Sequence of chain 1.A:
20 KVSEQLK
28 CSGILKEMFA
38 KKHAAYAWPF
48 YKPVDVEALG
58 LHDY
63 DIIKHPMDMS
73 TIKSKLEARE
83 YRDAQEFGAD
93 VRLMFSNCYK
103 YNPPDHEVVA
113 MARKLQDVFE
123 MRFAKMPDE

Binding-site contacts:
Ligand atom C22 contacts residue PRO46 of chain 1.A at 3.6 Å (hydrophobic).
Ligand atom C11 contacts residue LEU56 of chain 1.A at 3.5 Å (hydrophobic).
Ligand atom C7 contacts residue LEU56 of chain 1.A at 3.7 Å (hydrophobic).
Ligand atom C18 contacts residue MET113 of chain 1.A at 3.9 Å (hydrophobic).
Ligand atom O contacts residue VAL110 of chain 1.A at 3.6 Å.
Ligand atom C5 contacts residue VAL110 of chain 1.A at 4.0 Å (hydrophobic).
Ligand atom O contacts residue ASN104 of chain 1.A at 3.9 Å.
Ligand atom N4 contacts residue LEU56 of chain 1.A at 3.8 Å.
Ligand atom C18 contacts residue VAL110 of chain 1.A at 3.8 Å (hydrophobic).
Ligand atom C16 contacts residue TRP45 of chain 1.A at 3.0 Å (hydrophobic).
Ligand atom C11 contacts residue TRP45 of chain 1.A at 3.7 Å (hydrophobic).
Ligand atom C contacts residue PRO46 of chain 1.A at 3.5 Å (hydrophobic).
Ligand atom C24 contacts residue ASN104 of chain 1.A at 3.7 Å.
Ligand atom C contacts residue VAL110 of chain 1.A at 3.9 Å (hydrophobic).
Ligand atom C13 contacts residue HIS108 of chain 1.A at 3.7 Å.
Ligand atom N5 contacts residue TRP45 of chain 1.A at 3.5 Å.
Ligand atom C20 contacts residue TRP45 of chain 1.A at 3.5 Å (hydrophobic).
Ligand atom N1 contacts residue LEU56 of chain 1.A at 4.0 Å.
Ligand atom C10 contacts residue LEU56 of chain 1.A at 3.7 Å (hydrophobic).
Ligand atom C23 contacts residue ASN104 of chain 1.A at 3.5 Å.
Ligand atom N4 contacts residue TRP45 of chain 1.A at 3.7 Å.
Ligand atom C17 contacts residue MET113 of chain 1.A at 3.9 Å (hydrophobic).
Ligand atom C17 contacts residue TRP45 of chain 1.A at 3.6 Å (hydrophobic).
Ligand atom C8 contacts residue LEU56 of chain 1.A at 3.7 Å (hydrophobic).
Ligand atom C19 contacts residue HIS108 of chain 1.A at 3.4 Å.
Ligand atom C1 contacts residue VAL110 of chain 1.A at 3.9 Å (hydrophobic).
Ligand atom C10 contacts residue TRP45 of chain 1.A at 3.7 Å (hydrophobic).
Ligand atom C5 contacts residue ASN104 of chain 1.A at 3.9 Å.
Ligand atom C24 contacts residue LEU58 of chain 1.A at 3.7 Å (hydrophobic).
Ligand atom C5 contacts residue HIS108 of chain 1.A at 3.6 Å.
Ligand atom N6 contacts residue CYS100 of chain 1.A at 3.9 Å.
Ligand atom O1 contacts residue ASN104 of chain 1.A at 3.8 Å.
Ligand atom C contacts residue PHE47 of chain 1.A at 3.2 Å (hydrophobic).
Ligand atom O1 contacts residue CYS100 of chain 1.A at 3.5 Å.
Ligand atom N contacts residue PRO46 of chain 1.A at 3.9 Å.
Ligand atom C24 contacts residue TYR103 of chain 1.A at 3.5 Å (hydrophobic).
Ligand atom N6 contacts residue ASN104 of chain 1.A at 3.0 Å (h-bond).
Ligand atom N contacts residue LEU56 of chain 1.A at 3.9 Å.
Ligand atom C17 contacts residue PRO46 of chain 1.A at 3.9 Å (hydrophobic).
Ligand atom C9 contacts residue TRP45 of chain 1.A at 3.5 Å (hydrophobic).

This protein binds this small molecule.
Small molecule (SMILES): COc1cc2c(cc1-c1c(C)noc1C)[nH]c1nc(C)nc(Nc3nn(C)c4ccccc34)c12